Binding-site contacts:
Ligand atom N22 contacts residue THR1 of chain 1.H at 3.7 Å.
Ligand atom O13 contacts residue THR1 of chain 1.H at 3.3 Å (h-bond).
Ligand atom C23 contacts residue GLY47 of chain 1.H at 3.7 Å.
Ligand atom C5 contacts residue ALA49 of chain 1.H at 3.7 Å (hydrophobic).
Ligand atom C12 contacts residue THR1 of chain 1.H at 3.5 Å.
Ligand atom C8 contacts residue THR1 of chain 1.H at 2.4 Å.
Ligand atom C1 contacts residue THR52 of chain 1.H at 3.8 Å.
Ligand atom O49 contacts residue SER20 of chain 1.H at 3.3 Å (h-bond).
Ligand atom C4 contacts residue SER20 of chain 1.H at 3.9 Å.
Ligand atom O21 contacts residue MES1 of chain 1.FA at 2.5 Å (h-bond).
Ligand atom C11 contacts residue SER129 of chain 1.H at 3.6 Å.
Ligand atom C24 contacts residue GLY47 of chain 1.H at 3.4 Å.
Ligand atom O21 contacts residue THR1 of chain 1.H at 2.3 Å (h-bond).
Ligand atom C12 contacts residue ARG19 of chain 1.H at 3.8 Å.
Ligand atom C6 contacts residue THR1 of chain 1.H at 3.8 Å.
Ligand atom O21 contacts residue GLY47 of chain 1.H at 3.3 Å (h-bond).
Ligand atom C32 contacts residue LEU126 of chain 1.I at 3.5 Å (hydrophobic).
Ligand atom C9 contacts residue MES1 of chain 1.FA at 3.8 Å.
Ligand atom C27 contacts residue THR21 of chain 1.H at 3.6 Å.
Ligand atom C3 contacts residue ALA49 of chain 1.H at 3.8 Å (hydrophobic).
Ligand atom C50 contacts residue GLU53 of chain 1.H at 3.8 Å.
Ligand atom C12 contacts residue THR21 of chain 1.H at 3.3 Å.
Ligand atom C12 contacts residue GLY168 of chain 1.H at 3.7 Å.
Ligand atom C40 contacts residue GLY47 of chain 1.H at 3.8 Å.
Ligand atom C4 contacts residue ALA49 of chain 1.H at 3.7 Å (hydrophobic).
Ligand atom N25 contacts residue THR21 of chain 1.H at 3.1 Å (h-bond).
Ligand atom C1 contacts residue GLY45 of chain 1.H at 3.6 Å.
Ligand atom O13 contacts residue MES1 of chain 1.FA at 3.2 Å (h-bond).
Ligand atom C7 contacts residue THR1 of chain 1.H at 2.8 Å.
Ligand atom C26 contacts residue ALA49 of chain 1.H at 3.8 Å (hydrophobic).
Ligand atom C42 contacts residue GLY47 of chain 1.H at 3.5 Å.
Ligand atom N28 contacts residue ASP125 of chain 1.I at 3.3 Å (salt-bridge).
Ligand atom O39 contacts residue ALA49 of chain 1.H at 3.1 Å (h-bond).
Ligand atom N22 contacts residue GLY47 of chain 1.H at 3.1 Å (h-bond).
Ligand atom C9 contacts residue LYS33 of chain 1.H at 3.8 Å.
Ligand atom C9 contacts residue THR1 of chain 1.H at 1.4 Å.
Ligand atom O49 contacts residue THR21 of chain 1.H at 3.3 Å (h-bond).
Ligand atom C10 contacts residue THR1 of chain 1.H at 2.5 Å.
Ligand atom C11 contacts residue GLY168 of chain 1.H at 2.8 Å.
Ligand atom C11 contacts residue THR1 of chain 1.H at 1.5 Å.

Sequence of chain 1.H:
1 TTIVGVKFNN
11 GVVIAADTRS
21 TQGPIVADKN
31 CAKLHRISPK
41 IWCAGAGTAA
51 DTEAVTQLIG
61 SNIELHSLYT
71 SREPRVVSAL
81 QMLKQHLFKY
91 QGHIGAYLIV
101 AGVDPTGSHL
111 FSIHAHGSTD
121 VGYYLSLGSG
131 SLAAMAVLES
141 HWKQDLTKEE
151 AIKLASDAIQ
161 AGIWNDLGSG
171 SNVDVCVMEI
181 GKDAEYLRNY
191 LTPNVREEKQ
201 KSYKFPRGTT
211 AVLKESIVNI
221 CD

This small molecule binds to this protein.
Small molecule (SMILES): COc1ccc(C[C@H](NC(=O)[C@H](C)NC(=O)CN2CCOCC2)C(=O)N[C@@H](CC2CCC(C)CC2)[C@@H](O)C(C)(C)O)cc1

Sequence of chain 1.I:
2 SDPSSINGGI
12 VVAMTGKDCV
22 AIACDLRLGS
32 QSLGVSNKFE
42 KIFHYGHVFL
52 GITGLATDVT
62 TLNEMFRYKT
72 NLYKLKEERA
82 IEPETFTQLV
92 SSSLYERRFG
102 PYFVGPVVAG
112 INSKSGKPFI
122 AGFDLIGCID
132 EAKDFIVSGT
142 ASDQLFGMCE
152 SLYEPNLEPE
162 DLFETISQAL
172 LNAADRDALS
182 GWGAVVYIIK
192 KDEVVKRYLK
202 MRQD